Sequence of chain 1.D:
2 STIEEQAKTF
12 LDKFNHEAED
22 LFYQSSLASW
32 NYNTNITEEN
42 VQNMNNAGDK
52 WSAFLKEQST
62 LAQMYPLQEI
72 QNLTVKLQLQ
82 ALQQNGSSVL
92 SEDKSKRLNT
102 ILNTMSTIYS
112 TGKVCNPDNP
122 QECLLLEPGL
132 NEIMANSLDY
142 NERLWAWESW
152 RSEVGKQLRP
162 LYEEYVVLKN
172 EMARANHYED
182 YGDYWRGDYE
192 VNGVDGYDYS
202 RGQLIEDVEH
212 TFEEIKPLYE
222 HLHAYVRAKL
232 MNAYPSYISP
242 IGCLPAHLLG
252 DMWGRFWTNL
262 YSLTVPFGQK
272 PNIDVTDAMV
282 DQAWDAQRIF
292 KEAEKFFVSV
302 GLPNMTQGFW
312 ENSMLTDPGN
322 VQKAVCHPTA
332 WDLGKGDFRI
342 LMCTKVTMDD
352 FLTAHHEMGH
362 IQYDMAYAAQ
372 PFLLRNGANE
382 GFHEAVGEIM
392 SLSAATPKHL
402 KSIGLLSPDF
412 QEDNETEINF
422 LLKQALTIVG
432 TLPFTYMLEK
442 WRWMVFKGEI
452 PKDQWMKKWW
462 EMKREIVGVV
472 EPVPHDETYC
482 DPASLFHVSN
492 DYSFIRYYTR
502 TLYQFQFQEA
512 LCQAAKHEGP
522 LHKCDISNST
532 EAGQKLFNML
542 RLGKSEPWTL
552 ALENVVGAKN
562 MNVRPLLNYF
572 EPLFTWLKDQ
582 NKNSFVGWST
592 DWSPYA

Binding-site contacts:
Ligand atom C5 contacts residue ASN86 of chain 1.D at 3.7 Å.
Ligand atom C8 contacts residue GLN84 of chain 1.D at 3.4 Å.
Ligand atom N2 contacts residue ASN86 of chain 1.D at 2.9 Å (h-bond).
Ligand atom C2 contacts residue ASN86 of chain 1.D at 2.5 Å.
Ligand atom O7 contacts residue HIS178 of chain 1.D at 3.4 Å.
Ligand atom N2 contacts residue GLN64 of chain 1.D at 3.2 Å (h-bond).
Ligand atom O5 contacts residue ASN86 of chain 1.D at 2.4 Å (h-bond).
Ligand atom O5 contacts residue GLN64 of chain 1.D at 4.3 Å.
Ligand atom C2 contacts residue GLN64 of chain 1.D at 3.8 Å.
Ligand atom C4 contacts residue ASN86 of chain 1.D at 4.2 Å.
Ligand atom C3 contacts residue GLN64 of chain 1.D at 4.1 Å.
Ligand atom C7 contacts residue GLN64 of chain 1.D at 4.2 Å.
Ligand atom C5 contacts residue GLN64 of chain 1.D at 4.3 Å.
Ligand atom N2 contacts residue GLN84 of chain 1.D at 3.9 Å.
Ligand atom C3 contacts residue ASN86 of chain 1.D at 3.8 Å.
Ligand atom O7 contacts residue ASN86 of chain 1.D at 4.3 Å.
Ligand atom O5 contacts residue VAL90 of chain 1.D at 4.0 Å.
Ligand atom C7 contacts residue GLN84 of chain 1.D at 4.1 Å.
Ligand atom C1 contacts residue ASN86 of chain 1.D at 1.4 Å.
Ligand atom O6 contacts residue VAL90 of chain 1.D at 4.4 Å.
Ligand atom C8 contacts residue GLN64 of chain 1.D at 4.2 Å.
Ligand atom C1 contacts residue GLN64 of chain 1.D at 3.3 Å.
Ligand atom C7 contacts residue ASN86 of chain 1.D at 3.8 Å.

A small-molecule ligand and the protein it binds are described below.
Small molecule (SMILES): CC(=O)N[C@@H]1[C@@H](O)[C@H](O)[C@@H](CO)O[C@H]1O